A small-molecule ligand and the protein it binds are described below.
Small molecule (SMILES): CC(=O)N[C@H]1[C@H](O[C@H]2[C@H](O)[C@@H](NC(C)=O)CO[C@@H]2CO)O[C@H](CO)[C@@H](O[C@@H]2O[C@H](CO)[C@@H](O)[C@H](O)[C@@H]2O)[C@@H]1O

Binding-site contacts:
Ligand atom O7 contacts residue NAG1 of chain 1.CA at 3.8 Å.
Ligand atom O5 contacts residue SER357 of chain 1.D at 4.0 Å.
Ligand atom C3 contacts residue NAG1 of chain 1.CA at 3.8 Å.
Ligand atom C1 contacts residue NAG1 of chain 1.CA at 3.3 Å.
Ligand atom C2 contacts residue ASN355 of chain 1.D at 2.4 Å.
Ligand atom C2 contacts residue SER357 of chain 1.D at 4.3 Å.
Ligand atom O4 contacts residue NAG1 of chain 1.CA at 2.8 Å (h-bond).
Ligand atom N2 contacts residue SER357 of chain 1.D at 4.4 Å.
Ligand atom N2 contacts residue ASN355 of chain 1.D at 2.9 Å (h-bond).
Ligand atom C6 contacts residue NAG2 of chain 1.CA at 4.3 Å.
Ligand atom N2 contacts residue NAG1 of chain 1.CA at 3.5 Å (h-bond).
Ligand atom C8 contacts residue NAG1 of chain 1.CA at 4.5 Å.
Ligand atom C5 contacts residue NAG2 of chain 1.CA at 3.8 Å.
Ligand atom C5 contacts residue ASN355 of chain 1.D at 3.7 Å.
Ligand atom O6 contacts residue NAG2 of chain 1.CA at 4.3 Å.
Ligand atom O3 contacts residue NAG1 of chain 1.CA at 3.6 Å.
Ligand atom C5 contacts residue SER357 of chain 1.D at 4.3 Å.
Ligand atom C5 contacts residue NAG1 of chain 1.CA at 3.4 Å.
Ligand atom O5 contacts residue ASN355 of chain 1.D at 2.4 Å (h-bond).
Ligand atom C1 contacts residue ASN355 of chain 1.D at 1.4 Å.
Ligand atom O5 contacts residue NAG2 of chain 1.CA at 3.9 Å.
Ligand atom C4 contacts residue ASN355 of chain 1.D at 4.2 Å.
Ligand atom O4 contacts residue NAG2 of chain 1.CA at 3.8 Å.
Ligand atom C7 contacts residue ASN355 of chain 1.D at 3.2 Å.
Ligand atom C7 contacts residue NAG1 of chain 1.CA at 4.2 Å.
Ligand atom O5 contacts residue NAG1 of chain 1.CA at 4.1 Å.
Ligand atom C8 contacts residue ASN355 of chain 1.D at 4.1 Å.
Ligand atom C1 contacts residue NAG2 of chain 1.CA at 3.4 Å.
Ligand atom C8 contacts residue NAG2 of chain 1.CA at 3.4 Å.
Ligand atom C2 contacts residue NAG1 of chain 1.CA at 4.2 Å.
Ligand atom C6 contacts residue NAG1 of chain 1.CA at 3.4 Å.
Ligand atom O7 contacts residue ASN355 of chain 1.D at 3.0 Å (h-bond).
Ligand atom O7 contacts residue NAG2 of chain 1.CA at 3.1 Å (h-bond).
Ligand atom C7 contacts residue NAG2 of chain 1.CA at 3.6 Å.
Ligand atom C1 contacts residue SER357 of chain 1.D at 3.4 Å.
Ligand atom C4 contacts residue NAG1 of chain 1.CA at 3.9 Å.
Ligand atom C3 contacts residue ASN355 of chain 1.D at 3.7 Å.

Sequence of chain 1.D:
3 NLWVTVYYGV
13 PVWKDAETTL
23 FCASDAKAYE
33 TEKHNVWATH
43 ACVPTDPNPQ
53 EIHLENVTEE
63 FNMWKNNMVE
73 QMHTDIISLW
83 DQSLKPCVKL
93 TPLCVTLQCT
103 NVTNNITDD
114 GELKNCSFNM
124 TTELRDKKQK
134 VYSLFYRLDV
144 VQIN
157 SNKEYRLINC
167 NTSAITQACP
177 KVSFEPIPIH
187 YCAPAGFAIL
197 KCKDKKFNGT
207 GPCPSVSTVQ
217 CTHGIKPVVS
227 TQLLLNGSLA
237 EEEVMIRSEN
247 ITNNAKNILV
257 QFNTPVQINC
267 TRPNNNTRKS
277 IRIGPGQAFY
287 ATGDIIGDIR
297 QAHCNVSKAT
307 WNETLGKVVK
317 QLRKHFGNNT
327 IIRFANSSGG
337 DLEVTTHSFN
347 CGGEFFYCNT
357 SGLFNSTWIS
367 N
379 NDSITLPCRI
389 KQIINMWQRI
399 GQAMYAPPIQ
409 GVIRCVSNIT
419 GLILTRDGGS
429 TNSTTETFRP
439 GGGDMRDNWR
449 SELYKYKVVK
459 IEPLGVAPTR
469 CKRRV